Sequence of chain 2.E:
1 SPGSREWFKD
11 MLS

A protein and the small-molecule ligand that binds it are described below.
Small molecule (SMILES): CC/C(=C(\c1ccc(O)cc1)c1ccc(OCCN(C)C)cc1)c1ccccc1

Binding-site contacts:
Ligand atom N24 contacts residue ASP70 of chain 2.B at 2.6 Å (salt-bridge).
Ligand atom C25 contacts residue ASP70 of chain 2.B at 3.3 Å.
Ligand atom C26 contacts residue PRO2 of chain 2.E at 3.2 Å (hydrophobic).
Ligand atom C19 contacts residue TRP102 of chain 2.B at 3.9 Å (hydrophobic).
Ligand atom C2 contacts residue LEU65 of chain 2.B at 3.6 Å (hydrophobic).
Ligand atom C9 contacts residue PHE123 of chain 2.B at 3.6 Å (hydrophobic).
Ligand atom C15 contacts residue GLY240 of chain 2.B at 3.6 Å.
Ligand atom C26 contacts residue ASP70 of chain 2.B at 3.4 Å.
Ligand atom C13 contacts residue MET140 of chain 2.B at 3.8 Å (hydrophobic).
Ligand atom O20 contacts residue THR66 of chain 2.B at 3.9 Å.
Ligand atom C2 contacts residue ALA69 of chain 2.B at 3.9 Å (hydrophobic).
Ligand atom C10 contacts residue LEU147 of chain 2.B at 3.4 Å (hydrophobic).
Ligand atom C19 contacts residue ALA69 of chain 2.B at 3.3 Å (hydrophobic).
Ligand atom C25 contacts residue LEU73 of chain 2.B at 3.9 Å (hydrophobic).
Ligand atom C22 contacts residue LEU65 of chain 2.B at 3.9 Å (hydrophobic).
Ligand atom C23 contacts residue ASP70 of chain 2.B at 3.7 Å.
Ligand atom C24 contacts residue ASP70 of chain 2.B at 3.4 Å.
Ligand atom O4 contacts residue GLU72 of chain 2.B at 2.5 Å (salt-bridge).
Ligand atom C3 contacts residue GLU72 of chain 2.B at 3.2 Å.
Ligand atom C20 contacts residue LEU244 of chain 2.B at 3.9 Å (hydrophobic).
Ligand atom N24 contacts residue PRO2 of chain 2.E at 3.7 Å.
Ligand atom C18 contacts residue LEU103 of chain 2.B at 3.7 Å (hydrophobic).
Ligand atom C21 contacts residue LEU244 of chain 2.B at 3.8 Å (hydrophobic).
Ligand atom C20 contacts residue ALA69 of chain 2.B at 3.7 Å (hydrophobic).
Ligand atom C21 contacts residue THR66 of chain 2.B at 3.7 Å.
Ligand atom O4 contacts residue LEU106 of chain 2.B at 3.8 Å.
Ligand atom O20 contacts residue LEU244 of chain 2.B at 3.8 Å.
Ligand atom C24 contacts residue THR66 of chain 2.B at 4.0 Å.
Ligand atom C12 contacts residue MET140 of chain 2.B at 3.7 Å (hydrophobic).
Ligand atom C18 contacts residue ALA69 of chain 2.B at 3.6 Å (hydrophobic).
Ligand atom O4 contacts residue ARG113 of chain 2.B at 3.0 Å (salt-bridge).
Ligand atom C10 contacts residue ILE143 of chain 2.B at 3.9 Å (hydrophobic).
Ligand atom C15 contacts residue LEU244 of chain 2.B at 3.9 Å (hydrophobic).
Ligand atom C25 contacts residue PRO2 of chain 2.E at 3.3 Å (hydrophobic).
Ligand atom C25 contacts residue TRP102 of chain 2.B at 3.8 Å (hydrophobic).
Ligand atom C22 contacts residue MET62 of chain 2.B at 3.4 Å (hydrophobic).
Ligand atom C14 contacts residue HIS243 of chain 2.B at 3.9 Å.
Ligand atom C21 contacts residue MET62 of chain 2.B at 3.1 Å (hydrophobic).
Ligand atom C5 contacts residue LEU106 of chain 2.B at 3.8 Å (hydrophobic).
Ligand atom C4 contacts residue GLU72 of chain 2.B at 3.3 Å.

Sequence of chain 2.B:
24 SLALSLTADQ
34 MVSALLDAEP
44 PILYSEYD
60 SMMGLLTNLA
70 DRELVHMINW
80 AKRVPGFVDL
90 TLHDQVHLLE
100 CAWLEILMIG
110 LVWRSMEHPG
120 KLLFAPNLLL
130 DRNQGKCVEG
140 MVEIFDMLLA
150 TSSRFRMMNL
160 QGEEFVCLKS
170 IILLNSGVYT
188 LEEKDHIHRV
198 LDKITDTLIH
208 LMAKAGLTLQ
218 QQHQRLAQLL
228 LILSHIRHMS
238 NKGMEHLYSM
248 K